Sequence of chain 1.B:
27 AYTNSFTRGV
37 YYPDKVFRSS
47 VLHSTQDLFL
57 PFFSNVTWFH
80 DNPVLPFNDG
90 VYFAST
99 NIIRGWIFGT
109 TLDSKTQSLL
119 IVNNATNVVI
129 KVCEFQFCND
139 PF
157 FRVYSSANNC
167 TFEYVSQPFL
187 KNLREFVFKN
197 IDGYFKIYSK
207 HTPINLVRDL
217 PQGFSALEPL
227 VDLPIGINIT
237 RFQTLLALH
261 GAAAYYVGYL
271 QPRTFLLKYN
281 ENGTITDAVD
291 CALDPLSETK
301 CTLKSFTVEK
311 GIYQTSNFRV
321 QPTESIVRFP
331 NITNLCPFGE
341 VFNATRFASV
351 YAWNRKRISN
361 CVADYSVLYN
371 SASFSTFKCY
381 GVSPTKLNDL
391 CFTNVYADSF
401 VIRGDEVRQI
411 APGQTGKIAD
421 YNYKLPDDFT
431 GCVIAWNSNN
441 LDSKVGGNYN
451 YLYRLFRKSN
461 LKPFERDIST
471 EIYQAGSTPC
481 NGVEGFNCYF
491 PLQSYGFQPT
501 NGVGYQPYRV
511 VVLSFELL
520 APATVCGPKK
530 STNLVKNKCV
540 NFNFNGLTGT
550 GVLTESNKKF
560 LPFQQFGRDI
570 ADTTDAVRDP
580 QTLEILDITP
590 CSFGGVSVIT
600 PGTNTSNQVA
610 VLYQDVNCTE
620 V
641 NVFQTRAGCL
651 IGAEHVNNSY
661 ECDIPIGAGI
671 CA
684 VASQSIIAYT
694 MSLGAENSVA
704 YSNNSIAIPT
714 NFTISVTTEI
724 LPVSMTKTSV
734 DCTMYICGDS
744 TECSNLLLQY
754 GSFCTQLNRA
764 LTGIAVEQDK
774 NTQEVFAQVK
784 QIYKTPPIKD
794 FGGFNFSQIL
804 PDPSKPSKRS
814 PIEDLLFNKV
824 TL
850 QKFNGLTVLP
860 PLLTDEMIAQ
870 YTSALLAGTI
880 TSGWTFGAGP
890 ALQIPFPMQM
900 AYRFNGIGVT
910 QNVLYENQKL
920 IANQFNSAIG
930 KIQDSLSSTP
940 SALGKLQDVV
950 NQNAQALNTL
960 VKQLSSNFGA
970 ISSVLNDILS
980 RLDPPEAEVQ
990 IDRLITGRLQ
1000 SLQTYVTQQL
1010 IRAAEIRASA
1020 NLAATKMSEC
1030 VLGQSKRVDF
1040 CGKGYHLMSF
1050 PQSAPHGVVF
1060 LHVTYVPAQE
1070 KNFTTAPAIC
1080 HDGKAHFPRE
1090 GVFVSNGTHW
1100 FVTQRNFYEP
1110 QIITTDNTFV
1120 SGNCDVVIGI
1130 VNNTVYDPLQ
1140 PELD

This small molecule binds to this protein.
Small molecule (SMILES): CC(=O)N[C@@H]1[C@@H](O)[C@H](O)[C@@H](CO)O[C@H]1O

Sequence of chain 1.A:
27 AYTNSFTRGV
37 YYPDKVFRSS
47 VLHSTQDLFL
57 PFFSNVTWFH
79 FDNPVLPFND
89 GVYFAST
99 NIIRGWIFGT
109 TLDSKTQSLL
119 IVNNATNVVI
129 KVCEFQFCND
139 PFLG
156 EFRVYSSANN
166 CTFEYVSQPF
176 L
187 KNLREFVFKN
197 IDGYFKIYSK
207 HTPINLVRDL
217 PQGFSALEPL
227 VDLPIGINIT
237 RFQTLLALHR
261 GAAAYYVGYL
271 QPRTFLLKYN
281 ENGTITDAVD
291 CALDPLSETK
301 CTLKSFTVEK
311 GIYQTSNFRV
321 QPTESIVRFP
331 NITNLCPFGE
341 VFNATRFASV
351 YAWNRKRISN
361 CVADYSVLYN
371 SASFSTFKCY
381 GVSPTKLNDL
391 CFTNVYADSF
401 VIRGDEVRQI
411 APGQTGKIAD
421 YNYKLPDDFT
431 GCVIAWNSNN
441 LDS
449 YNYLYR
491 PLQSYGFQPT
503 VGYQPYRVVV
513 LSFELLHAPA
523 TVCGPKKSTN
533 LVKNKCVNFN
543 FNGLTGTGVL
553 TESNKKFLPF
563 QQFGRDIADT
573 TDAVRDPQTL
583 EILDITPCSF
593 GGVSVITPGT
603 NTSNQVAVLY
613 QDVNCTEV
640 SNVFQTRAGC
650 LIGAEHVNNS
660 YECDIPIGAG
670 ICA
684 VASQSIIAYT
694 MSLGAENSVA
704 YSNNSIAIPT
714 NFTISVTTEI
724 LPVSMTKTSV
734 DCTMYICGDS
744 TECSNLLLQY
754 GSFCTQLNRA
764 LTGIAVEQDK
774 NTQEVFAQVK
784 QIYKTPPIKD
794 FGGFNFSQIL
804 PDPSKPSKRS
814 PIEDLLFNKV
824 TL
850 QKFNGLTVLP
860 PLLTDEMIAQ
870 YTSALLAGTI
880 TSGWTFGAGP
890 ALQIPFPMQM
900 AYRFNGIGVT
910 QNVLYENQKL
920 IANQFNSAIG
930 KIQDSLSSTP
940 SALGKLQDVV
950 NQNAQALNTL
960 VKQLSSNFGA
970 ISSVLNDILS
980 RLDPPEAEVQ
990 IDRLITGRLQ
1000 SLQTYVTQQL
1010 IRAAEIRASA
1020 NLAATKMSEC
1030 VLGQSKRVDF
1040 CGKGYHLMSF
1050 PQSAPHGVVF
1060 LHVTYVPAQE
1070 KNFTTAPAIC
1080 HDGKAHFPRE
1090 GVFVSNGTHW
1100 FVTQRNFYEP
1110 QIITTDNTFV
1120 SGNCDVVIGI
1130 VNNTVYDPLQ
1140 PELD

Binding-site contacts:
Ligand atom O7 contacts residue ASN706 of chain 1.B at 2.8 Å (h-bond).
Ligand atom O5 contacts residue ASP793 of chain 1.A at 3.9 Å.
Ligand atom O5 contacts residue ASN706 of chain 1.B at 2.4 Å (h-bond).
Ligand atom C6 contacts residue ASP793 of chain 1.A at 4.3 Å.
Ligand atom C6 contacts residue ASN706 of chain 1.B at 4.5 Å.
Ligand atom C5 contacts residue ASN706 of chain 1.B at 3.7 Å.
Ligand atom N2 contacts residue ASN706 of chain 1.B at 2.9 Å (h-bond).
Ligand atom C3 contacts residue ASN706 of chain 1.B at 3.8 Å.
Ligand atom C8 contacts residue ASN706 of chain 1.B at 4.3 Å.
Ligand atom C1 contacts residue ASN706 of chain 1.B at 1.4 Å.
Ligand atom C2 contacts residue ASN706 of chain 1.B at 2.4 Å.
Ligand atom C8 contacts residue GLY1128 of chain 1.B at 3.5 Å.
Ligand atom C7 contacts residue ASN706 of chain 1.B at 3.1 Å.
Ligand atom N2 contacts residue ASN707 of chain 1.B at 4.3 Å.
Ligand atom C1 contacts residue ASN707 of chain 1.B at 4.0 Å.
Ligand atom C4 contacts residue ASN706 of chain 1.B at 4.2 Å.